This small molecule binds to this protein.
Small molecule (SMILES): NC(=O)NC1=NC(=O)NC1=O

Binding-site contacts:
Ligand atom O8 contacts residue VAL148 of chain 4.B at 3.6 Å.
Ligand atom C5 contacts residue SER77 of chain 4.B at 3.2 Å.
Ligand atom C4 contacts residue SER77 of chain 4.B at 3.4 Å.
Ligand atom O2 contacts residue SER182 of chain 4.B at 3.7 Å.
Ligand atom C2 contacts residue THR117 of chain 4.B at 4.0 Å.
Ligand atom C8 contacts residue VAL148 of chain 4.B at 3.6 Å (hydrophobic).
Ligand atom C2 contacts residue THR116 of chain 4.B at 4.0 Å.
Ligand atom C5 contacts residue SER182 of chain 4.B at 3.9 Å.
Ligand atom C5 contacts residue PHE78 of chain 4.B at 3.7 Å (hydrophobic).
Ligand atom N1 contacts residue PHE78 of chain 4.B at 3.8 Å.
Ligand atom C8 contacts residue ASN10 of chain 4.B at 3.9 Å.
Ligand atom O2 contacts residue THR116 of chain 4.B at 4.0 Å.
Ligand atom O5 contacts residue GLY183 of chain 4.B at 3.0 Å (h-bond).
Ligand atom C2 contacts residue PHE78 of chain 4.B at 4.0 Å (hydrophobic).
Ligand atom C8 contacts residue SER77 of chain 4.B at 3.6 Å.
Ligand atom O8 contacts residue SER44 of chain 4.B at 3.7 Å.
Ligand atom C8 contacts residue ILE45 of chain 4.B at 3.7 Å (hydrophobic).
Ligand atom C4 contacts residue ILE45 of chain 4.B at 3.8 Å (hydrophobic).
Ligand atom O5 contacts residue SER77 of chain 4.B at 3.6 Å (h-bond).
Ligand atom N7 contacts residue ASN10 of chain 4.B at 3.9 Å.
Ligand atom O2 contacts residue GLY181 of chain 4.B at 3.3 Å (h-bond).
Ligand atom N7 contacts residue SER77 of chain 4.B at 3.4 Å (h-bond).
Ligand atom N7 contacts residue VAL148 of chain 4.B at 4.0 Å.
Ligand atom N3 contacts residue PHE78 of chain 4.B at 3.8 Å.
Ligand atom C2 contacts residue GLY181 of chain 4.B at 3.2 Å.
Ligand atom N9 contacts residue VAL148 of chain 4.B at 3.9 Å.
Ligand atom O8 contacts residue ASN10 of chain 4.B at 3.1 Å (h-bond).
Ligand atom O2 contacts residue THR117 of chain 4.B at 3.1 Å (h-bond).
Ligand atom N3 contacts residue ILE45 of chain 4.B at 4.0 Å.
Ligand atom O5 contacts residue SER182 of chain 4.B at 3.4 Å.
Ligand atom N3 contacts residue SER77 of chain 4.B at 3.9 Å.
Ligand atom N1 contacts residue GLY181 of chain 4.B at 3.0 Å (h-bond).
Ligand atom N9 contacts residue SER77 of chain 4.B at 3.6 Å.
Ligand atom O5 contacts residue PHE78 of chain 4.B at 3.1 Å (h-bond).
Ligand atom N1 contacts residue THR121 of chain 4.B at 3.9 Å.
Ligand atom O8 contacts residue ILE45 of chain 4.B at 2.8 Å (h-bond).
Ligand atom N9 contacts residue ILE45 of chain 4.B at 2.8 Å (h-bond).
Ligand atom C5 contacts residue GLY183 of chain 4.B at 4.0 Å.
Ligand atom O2 contacts residue VAL148 of chain 4.B at 3.7 Å.
Ligand atom N1 contacts residue THR116 of chain 4.B at 3.1 Å (h-bond).

Sequence of chain 4.B:
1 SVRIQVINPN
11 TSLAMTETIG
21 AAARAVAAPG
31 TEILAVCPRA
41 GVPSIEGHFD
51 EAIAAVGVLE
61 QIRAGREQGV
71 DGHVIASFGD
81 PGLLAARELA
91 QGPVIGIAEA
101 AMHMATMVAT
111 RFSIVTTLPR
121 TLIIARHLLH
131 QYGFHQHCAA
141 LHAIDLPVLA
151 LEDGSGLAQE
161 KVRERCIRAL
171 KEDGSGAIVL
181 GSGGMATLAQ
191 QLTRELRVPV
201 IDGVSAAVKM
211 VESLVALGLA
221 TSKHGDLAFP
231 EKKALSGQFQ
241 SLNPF